Binding-site contacts:
Ligand atom O6 contacts residue ALA207 of chain 2.A at 3.4 Å.
Ligand atom C9 contacts residue LEU99 of chain 2.A at 3.3 Å (hydrophobic).
Ligand atom O3 contacts residue ARG228 of chain 2.A at 3.1 Å (salt-bridge).
Ligand atom C6 contacts residue TYR100 of chain 2.A at 3.7 Å (hydrophobic).
Ligand atom O4 contacts residue GLY227 of chain 2.A at 4.1 Å.
Ligand atom C10 contacts residue LEU99 of chain 2.A at 3.8 Å (hydrophobic).
Ligand atom C7 contacts residue LEU99 of chain 2.A at 4.1 Å (hydrophobic).
Ligand atom O4 contacts residue ASN14 of chain 2.A at 2.8 Å (h-bond).
Ligand atom C12 contacts residue LEU99 of chain 2.A at 3.5 Å (hydrophobic).
Ligand atom O4 contacts residue ARG228 of chain 2.A at 3.3 Å.
Ligand atom C3 contacts residue ARG228 of chain 2.A at 4.0 Å.
Ligand atom O6 contacts residue LEU99 of chain 2.A at 3.3 Å (h-bond).
Ligand atom O2 contacts residue LEU99 of chain 2.A at 3.2 Å (h-bond).
Ligand atom N1 contacts residue LEU99 of chain 2.A at 3.8 Å.
Ligand atom O5 contacts residue TYR100 of chain 2.A at 4.0 Å.
Ligand atom C2 contacts residue LEU99 of chain 2.A at 4.0 Å (hydrophobic).
Ligand atom C11 contacts residue TYR100 of chain 2.A at 4.0 Å (hydrophobic).
Ligand atom C4 contacts residue ARG228 of chain 2.A at 3.8 Å.
Ligand atom C14 contacts residue LEU99 of chain 2.A at 3.8 Å (hydrophobic).
Ligand atom C4 contacts residue ASP208 of chain 2.A at 3.3 Å.
Ligand atom C6 contacts residue ASP208 of chain 2.A at 3.4 Å.
Ligand atom C13 contacts residue LEU99 of chain 2.A at 3.9 Å (hydrophobic).
Ligand atom C5 contacts residue TYR12 of chain 2.A at 4.0 Å (hydrophobic).
Ligand atom C5 contacts residue ASP208 of chain 2.A at 3.9 Å.
Ligand atom O4 contacts residue TYR12 of chain 2.A at 3.8 Å.
Ligand atom O4 contacts residue ASP208 of chain 2.A at 2.5 Å (salt-bridge).
Ligand atom O6 contacts residue GLY98 of chain 2.A at 3.4 Å (h-bond).
Ligand atom O6 contacts residue TYR100 of chain 2.A at 2.9 Å (h-bond).
Ligand atom C11 contacts residue TYR12 of chain 2.A at 3.3 Å (hydrophobic).
Ligand atom O2 contacts residue GLY98 of chain 2.A at 3.3 Å.
Ligand atom O3 contacts residue GLY227 of chain 2.A at 3.7 Å.
Ligand atom O6 contacts residue ASP208 of chain 2.A at 2.7 Å (salt-bridge).
Ligand atom N1 contacts residue TYR100 of chain 2.A at 3.7 Å.
Ligand atom C6 contacts residue ALA207 of chain 2.A at 3.6 Å (hydrophobic).
Ligand atom N1 contacts residue TYR12 of chain 2.A at 3.5 Å (h-bond).
Ligand atom C1 contacts residue LEU99 of chain 2.A at 3.5 Å (hydrophobic).
Ligand atom C8 contacts residue LEU99 of chain 2.A at 3.5 Å (hydrophobic).
Ligand atom O5 contacts residue LEU99 of chain 2.A at 3.2 Å (h-bond).
Ligand atom C4 contacts residue ASN14 of chain 2.A at 3.9 Å.
Ligand atom C6 contacts residue TYR12 of chain 2.A at 3.8 Å (hydrophobic).

Sequence of chain 2.A:
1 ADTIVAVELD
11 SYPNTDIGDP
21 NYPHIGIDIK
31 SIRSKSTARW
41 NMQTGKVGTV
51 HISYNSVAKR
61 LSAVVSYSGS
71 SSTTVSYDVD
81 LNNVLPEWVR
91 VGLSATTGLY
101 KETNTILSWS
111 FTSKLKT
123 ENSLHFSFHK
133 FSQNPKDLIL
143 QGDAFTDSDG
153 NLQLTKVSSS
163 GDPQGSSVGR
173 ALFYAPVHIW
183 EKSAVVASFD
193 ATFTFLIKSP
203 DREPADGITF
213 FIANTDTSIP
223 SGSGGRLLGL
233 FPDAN

A small-molecule ligand and the protein it binds are described below.
Small molecule (SMILES): OC[C@H]1O[C@H](Oc2c[nH]c3ccc(Br)c(Cl)c23)[C@@H](O)[C@@H](O)[C@@H]1O